Sequence of chain 37.A:
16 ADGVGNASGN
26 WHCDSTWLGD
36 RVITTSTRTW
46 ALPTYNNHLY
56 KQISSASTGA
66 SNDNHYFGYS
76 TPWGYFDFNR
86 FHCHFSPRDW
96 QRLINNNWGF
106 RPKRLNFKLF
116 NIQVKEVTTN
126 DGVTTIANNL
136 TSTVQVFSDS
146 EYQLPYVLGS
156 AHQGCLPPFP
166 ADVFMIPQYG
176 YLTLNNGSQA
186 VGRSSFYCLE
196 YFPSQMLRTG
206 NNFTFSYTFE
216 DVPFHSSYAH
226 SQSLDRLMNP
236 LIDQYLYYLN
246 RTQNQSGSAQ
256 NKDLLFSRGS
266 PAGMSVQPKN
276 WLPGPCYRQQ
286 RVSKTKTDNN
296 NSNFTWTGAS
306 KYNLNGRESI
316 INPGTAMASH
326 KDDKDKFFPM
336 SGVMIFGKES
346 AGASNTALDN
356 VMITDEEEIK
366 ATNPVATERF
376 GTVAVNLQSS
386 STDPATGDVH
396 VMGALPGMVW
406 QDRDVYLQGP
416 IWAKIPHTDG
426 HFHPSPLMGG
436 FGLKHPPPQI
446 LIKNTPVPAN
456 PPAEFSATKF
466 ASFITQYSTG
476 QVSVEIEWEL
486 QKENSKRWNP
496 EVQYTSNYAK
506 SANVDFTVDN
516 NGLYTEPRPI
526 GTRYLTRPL

Binding-site contacts:
Ligand atom N9 contacts residue PRO218 of chain 37.A at 4.2 Å.
Ligand atom N9 contacts residue GLY437 of chain 37.A at 3.3 Å (h-bond).
Ligand atom O1P contacts residue HIS426 of chain 37.A at 2.7 Å (h-bond).
Ligand atom C2 contacts residue HIS428 of chain 37.A at 3.8 Å.
Ligand atom C8 contacts residue PRO429 of chain 37.A at 4.3 Å (hydrophobic).
Ligand atom C3' contacts residue GLY437 of chain 37.A at 3.9 Å.
Ligand atom N3 contacts residue PRO429 of chain 37.A at 4.4 Å.
Ligand atom O2P contacts residue HIS426 of chain 37.A at 3.6 Å.
Ligand atom N7 contacts residue VAL217 of chain 37.A at 3.7 Å.
Ligand atom N1 contacts residue HIS428 of chain 37.A at 3.3 Å.
Ligand atom N7 contacts residue PRO218 of chain 37.A at 4.0 Å.
Ligand atom O3P contacts residue LYS439 of chain 37.A at 2.9 Å.
Ligand atom N6 contacts residue SER430 of chain 37.A at 3.7 Å.
Ligand atom N7 contacts residue GLY437 of chain 37.A at 3.5 Å (h-bond).
Ligand atom C6 contacts residue PRO218 of chain 37.A at 4.2 Å (hydrophobic).
Ligand atom P contacts residue HIS426 of chain 37.A at 3.9 Å.
Ligand atom N6 contacts residue ASP407 of chain 37.A at 3.6 Å (salt-bridge).
Ligand atom C2' contacts residue ASP216 of chain 37.A at 4.3 Å.
Ligand atom O3' contacts residue GLY437 of chain 37.A at 3.9 Å.
Ligand atom O3' contacts residue LYS439 of chain 37.A at 3.5 Å.
Ligand atom C2' contacts residue GLY437 of chain 37.A at 2.8 Å.
Ligand atom C8 contacts residue VAL217 of chain 37.A at 3.5 Å (hydrophobic).
Ligand atom C6 contacts residue SER430 of chain 37.A at 4.2 Å.
Ligand atom C8 contacts residue GLY437 of chain 37.A at 2.8 Å.
Ligand atom C5 contacts residue PRO218 of chain 37.A at 4.0 Å (hydrophobic).
Ligand atom C6 contacts residue HIS428 of chain 37.A at 4.2 Å.
Ligand atom O3' contacts residue GLU215 of chain 37.A at 3.5 Å (salt-bridge).
Ligand atom C3' contacts residue GLU215 of chain 37.A at 3.3 Å.
Ligand atom O3' contacts residue ILE420 of chain 37.A at 4.2 Å.
Ligand atom N9 contacts residue PRO429 of chain 37.A at 4.3 Å.
Ligand atom C1' contacts residue GLY437 of chain 37.A at 3.3 Å.
Ligand atom C2' contacts residue GLU215 of chain 37.A at 3.6 Å.
Ligand atom O1P contacts residue LYS439 of chain 37.A at 2.6 Å.
Ligand atom O5' contacts residue LYS439 of chain 37.A at 3.8 Å.
Ligand atom C8 contacts residue PRO218 of chain 37.A at 4.2 Å (hydrophobic).
Ligand atom N7 contacts residue PRO429 of chain 37.A at 4.3 Å.
Ligand atom N6 contacts residue HIS428 of chain 37.A at 4.0 Å.
Ligand atom N9 contacts residue VAL217 of chain 37.A at 4.4 Å.
Ligand atom C4 contacts residue PRO218 of chain 37.A at 4.1 Å (hydrophobic).
Ligand atom P contacts residue LYS439 of chain 37.A at 3.3 Å.

A small-molecule ligand and the protein it binds are described below.
Small molecule (SMILES): Nc1ncnc2c1ncn2[C@@H]1C[C@@H](O)[C@@H](COP(=O)(O)O)O1